The small molecule below binds the protein below.
Small molecule (SMILES): CC(=O)N[C@@H]1[C@@H](O)[C@H](O)[C@@H](CO)O[C@H]1O

Binding-site contacts:
Ligand atom C4 contacts residue ASN61 of chain 1.A at 4.2 Å.
Ligand atom C5 contacts residue ASN61 of chain 1.A at 3.6 Å.
Ligand atom C3 contacts residue ASN61 of chain 1.A at 3.8 Å.
Ligand atom C8 contacts residue ASN30 of chain 1.A at 4.2 Å.
Ligand atom C6 contacts residue TYR28 of chain 1.A at 4.2 Å (hydrophobic).
Ligand atom N2 contacts residue ASN61 of chain 1.A at 3.0 Å (h-bond).
Ligand atom C1 contacts residue ASN61 of chain 1.A at 1.4 Å.
Ligand atom O7 contacts residue ASN61 of chain 1.A at 3.9 Å.
Ligand atom C2 contacts residue ASN61 of chain 1.A at 2.4 Å.
Ligand atom O5 contacts residue ASN61 of chain 1.A at 2.3 Å (h-bond).
Ligand atom O6 contacts residue ASN61 of chain 1.A at 4.4 Å.
Ligand atom O5 contacts residue TYR28 of chain 1.A at 4.2 Å.
Ligand atom C7 contacts residue ASN61 of chain 1.A at 3.6 Å.
Ligand atom C1 contacts residue TYR28 of chain 1.A at 4.1 Å (hydrophobic).
Ligand atom C8 contacts residue ASN61 of chain 1.A at 4.0 Å.
Ligand atom C5 contacts residue TYR28 of chain 1.A at 4.2 Å (hydrophobic).
Ligand atom O6 contacts residue TYR28 of chain 1.A at 3.8 Å.

Sequence of chain 1.A:
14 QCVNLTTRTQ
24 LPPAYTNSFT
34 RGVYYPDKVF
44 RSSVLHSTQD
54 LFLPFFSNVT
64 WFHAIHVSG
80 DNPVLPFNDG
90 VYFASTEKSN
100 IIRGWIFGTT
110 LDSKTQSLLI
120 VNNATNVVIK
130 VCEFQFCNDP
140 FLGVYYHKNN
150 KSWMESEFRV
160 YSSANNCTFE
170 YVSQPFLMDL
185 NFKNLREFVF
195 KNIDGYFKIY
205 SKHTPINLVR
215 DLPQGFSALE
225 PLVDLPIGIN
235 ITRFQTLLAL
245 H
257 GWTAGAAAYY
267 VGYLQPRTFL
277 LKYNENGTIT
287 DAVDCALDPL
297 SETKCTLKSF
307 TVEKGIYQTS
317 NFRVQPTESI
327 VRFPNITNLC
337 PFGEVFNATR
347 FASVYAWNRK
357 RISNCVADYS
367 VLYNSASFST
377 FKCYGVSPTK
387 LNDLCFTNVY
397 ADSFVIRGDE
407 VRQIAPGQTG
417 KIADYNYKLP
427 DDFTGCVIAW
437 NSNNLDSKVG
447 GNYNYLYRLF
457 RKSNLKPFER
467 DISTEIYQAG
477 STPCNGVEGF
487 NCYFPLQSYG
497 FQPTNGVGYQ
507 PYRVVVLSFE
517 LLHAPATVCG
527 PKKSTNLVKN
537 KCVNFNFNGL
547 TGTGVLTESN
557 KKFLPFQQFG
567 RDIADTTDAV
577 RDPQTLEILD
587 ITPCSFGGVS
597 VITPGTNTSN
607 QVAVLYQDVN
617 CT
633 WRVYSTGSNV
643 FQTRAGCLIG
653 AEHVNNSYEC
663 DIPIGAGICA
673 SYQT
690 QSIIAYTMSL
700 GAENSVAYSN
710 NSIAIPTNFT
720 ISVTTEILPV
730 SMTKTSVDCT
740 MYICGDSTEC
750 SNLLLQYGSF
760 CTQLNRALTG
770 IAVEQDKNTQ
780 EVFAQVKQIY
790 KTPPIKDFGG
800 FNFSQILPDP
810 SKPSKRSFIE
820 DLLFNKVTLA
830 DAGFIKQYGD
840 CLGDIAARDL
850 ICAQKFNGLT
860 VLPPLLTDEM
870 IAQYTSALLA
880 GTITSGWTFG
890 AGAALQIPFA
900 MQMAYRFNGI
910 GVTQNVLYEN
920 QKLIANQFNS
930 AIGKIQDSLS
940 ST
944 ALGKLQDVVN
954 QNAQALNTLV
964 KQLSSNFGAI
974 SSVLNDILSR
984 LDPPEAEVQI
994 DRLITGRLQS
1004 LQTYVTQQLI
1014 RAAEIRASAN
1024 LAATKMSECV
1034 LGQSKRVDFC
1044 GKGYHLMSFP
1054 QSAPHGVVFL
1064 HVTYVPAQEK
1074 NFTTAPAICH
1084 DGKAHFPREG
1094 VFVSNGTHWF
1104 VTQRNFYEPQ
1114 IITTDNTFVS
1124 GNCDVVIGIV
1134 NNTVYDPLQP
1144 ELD